This small molecule binds to this protein.
Small molecule (SMILES): CC(=O)N[C@@H]1[C@@H](O)[C@H](O)[C@@H](CO)O[C@H]1O

Sequence of chain 1.A:
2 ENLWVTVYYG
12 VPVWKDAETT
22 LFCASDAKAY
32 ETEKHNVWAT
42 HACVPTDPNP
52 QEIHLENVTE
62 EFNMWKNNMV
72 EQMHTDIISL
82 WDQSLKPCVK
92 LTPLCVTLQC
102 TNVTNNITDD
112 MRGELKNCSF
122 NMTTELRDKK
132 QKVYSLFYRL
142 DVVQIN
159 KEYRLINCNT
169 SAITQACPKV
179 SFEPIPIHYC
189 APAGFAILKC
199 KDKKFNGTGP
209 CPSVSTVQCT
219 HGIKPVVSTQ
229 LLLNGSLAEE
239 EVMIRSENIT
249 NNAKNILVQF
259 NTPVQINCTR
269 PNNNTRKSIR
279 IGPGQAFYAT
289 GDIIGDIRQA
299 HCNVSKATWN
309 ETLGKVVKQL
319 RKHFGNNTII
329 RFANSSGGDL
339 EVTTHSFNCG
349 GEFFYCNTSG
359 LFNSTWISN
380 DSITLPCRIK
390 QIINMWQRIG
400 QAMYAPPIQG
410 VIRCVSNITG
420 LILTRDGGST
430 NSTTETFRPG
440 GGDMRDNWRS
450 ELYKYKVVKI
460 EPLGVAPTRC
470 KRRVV

Binding-site contacts:
Ligand atom O5 contacts residue TRP364 of chain 1.A at 4.3 Å.
Ligand atom C7 contacts residue ASN308 of chain 1.A at 4.3 Å.
Ligand atom C4 contacts residue ASN308 of chain 1.A at 4.2 Å.
Ligand atom C5 contacts residue ASN308 of chain 1.A at 3.4 Å.
Ligand atom C1 contacts residue ASN308 of chain 1.A at 1.5 Å.
Ligand atom C3 contacts residue ASN308 of chain 1.A at 3.9 Å.
Ligand atom O6 contacts residue TRP364 of chain 1.A at 3.5 Å.
Ligand atom O5 contacts residue ASN308 of chain 1.A at 2.2 Å (h-bond).
Ligand atom C2 contacts residue ASN308 of chain 1.A at 2.6 Å.
Ligand atom C6 contacts residue ASN308 of chain 1.A at 3.5 Å.
Ligand atom N2 contacts residue ASN308 of chain 1.A at 3.2 Å (h-bond).
Ligand atom O6 contacts residue ASN308 of chain 1.A at 2.6 Å (h-bond).
Ligand atom C6 contacts residue TRP364 of chain 1.A at 4.0 Å (hydrophobic).